The small molecule below binds the protein below.
Small molecule (SMILES): CC(=O)N[C@@H]1[C@@H](O)[C@H](O)[C@@H](CO)O[C@H]1O

Sequence of chain 1.B:
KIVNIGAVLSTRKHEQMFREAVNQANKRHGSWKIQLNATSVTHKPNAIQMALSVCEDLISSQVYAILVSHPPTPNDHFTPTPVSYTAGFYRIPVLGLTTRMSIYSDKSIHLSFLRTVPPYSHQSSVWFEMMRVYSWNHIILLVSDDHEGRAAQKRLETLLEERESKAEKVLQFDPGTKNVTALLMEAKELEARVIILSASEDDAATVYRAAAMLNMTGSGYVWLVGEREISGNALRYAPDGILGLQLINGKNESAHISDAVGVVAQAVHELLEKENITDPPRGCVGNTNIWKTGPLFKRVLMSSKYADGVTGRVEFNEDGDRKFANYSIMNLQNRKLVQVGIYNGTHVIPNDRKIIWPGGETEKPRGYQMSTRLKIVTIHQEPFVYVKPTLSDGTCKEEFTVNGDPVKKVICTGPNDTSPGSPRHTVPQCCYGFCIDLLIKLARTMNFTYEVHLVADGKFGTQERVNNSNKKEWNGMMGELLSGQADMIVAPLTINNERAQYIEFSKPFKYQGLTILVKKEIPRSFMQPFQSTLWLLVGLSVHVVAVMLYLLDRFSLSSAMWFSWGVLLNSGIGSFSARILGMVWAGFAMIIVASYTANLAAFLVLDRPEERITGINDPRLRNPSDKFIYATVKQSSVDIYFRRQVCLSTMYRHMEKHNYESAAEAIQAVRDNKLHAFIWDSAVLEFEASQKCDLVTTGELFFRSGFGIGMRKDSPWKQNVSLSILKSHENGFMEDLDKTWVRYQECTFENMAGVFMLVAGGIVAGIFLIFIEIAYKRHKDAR

Binding-site contacts:
Ligand atom C1 contacts residue ASN203 of chain 1.B at 1.4 Å.
Ligand atom C1 contacts residue THR205 of chain 1.B at 3.6 Å.
Ligand atom O7 contacts residue ASN203 of chain 1.B at 3.3 Å (h-bond).
Ligand atom C3 contacts residue ASN203 of chain 1.B at 3.8 Å.
Ligand atom C5 contacts residue ASN203 of chain 1.B at 3.7 Å.
Ligand atom C6 contacts residue ASN203 of chain 1.B at 4.5 Å.
Ligand atom C5 contacts residue THR205 of chain 1.B at 4.4 Å.
Ligand atom C8 contacts residue ASN203 of chain 1.B at 4.4 Å.
Ligand atom O5 contacts residue ASN203 of chain 1.B at 2.4 Å (h-bond).
Ligand atom C2 contacts residue ASN203 of chain 1.B at 2.5 Å.
Ligand atom N2 contacts residue ASN203 of chain 1.B at 2.9 Å (h-bond).
Ligand atom C4 contacts residue ASN203 of chain 1.B at 4.2 Å.
Ligand atom C7 contacts residue ASN203 of chain 1.B at 3.3 Å.
Ligand atom O5 contacts residue THR205 of chain 1.B at 4.2 Å.